Binding-site contacts:
Ligand atom C7 contacts residue ASN186 of chain 1.B at 3.4 Å.
Ligand atom C2 contacts residue ASN186 of chain 1.B at 2.5 Å.
Ligand atom C4 contacts residue ASN186 of chain 1.B at 4.2 Å.
Ligand atom C1 contacts residue ASN186 of chain 1.B at 1.4 Å.
Ligand atom C8 contacts residue ASP185 of chain 1.B at 3.3 Å.
Ligand atom C5 contacts residue ASN186 of chain 1.B at 3.7 Å.
Ligand atom O7 contacts residue ASN186 of chain 1.B at 3.5 Å (h-bond).
Ligand atom C8 contacts residue ASN186 of chain 1.B at 4.5 Å.
Ligand atom O5 contacts residue ASN186 of chain 1.B at 2.4 Å (h-bond).
Ligand atom O7 contacts residue ARG138 of chain 1.E at 4.3 Å.
Ligand atom O7 contacts residue ASP185 of chain 1.B at 4.0 Å.
Ligand atom N2 contacts residue ASN186 of chain 1.B at 2.9 Å (h-bond).
Ligand atom C7 contacts residue ASP185 of chain 1.B at 4.0 Å.
Ligand atom C3 contacts residue ASN186 of chain 1.B at 3.8 Å.

Sequence of chain 1.E:
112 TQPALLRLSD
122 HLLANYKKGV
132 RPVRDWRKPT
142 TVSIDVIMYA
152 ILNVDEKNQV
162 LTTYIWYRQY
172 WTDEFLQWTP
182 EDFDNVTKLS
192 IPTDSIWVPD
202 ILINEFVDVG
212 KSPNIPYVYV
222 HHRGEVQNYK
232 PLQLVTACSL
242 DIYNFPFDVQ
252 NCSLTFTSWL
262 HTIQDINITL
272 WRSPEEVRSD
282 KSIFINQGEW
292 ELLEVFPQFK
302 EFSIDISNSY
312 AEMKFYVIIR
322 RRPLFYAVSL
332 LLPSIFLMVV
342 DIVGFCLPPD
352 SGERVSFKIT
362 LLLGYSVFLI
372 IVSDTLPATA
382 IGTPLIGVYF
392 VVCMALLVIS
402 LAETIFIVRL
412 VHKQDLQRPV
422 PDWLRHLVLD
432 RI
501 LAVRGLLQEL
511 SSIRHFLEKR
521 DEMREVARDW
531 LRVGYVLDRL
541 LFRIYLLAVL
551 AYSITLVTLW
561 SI

Sequence of chain 1.B:
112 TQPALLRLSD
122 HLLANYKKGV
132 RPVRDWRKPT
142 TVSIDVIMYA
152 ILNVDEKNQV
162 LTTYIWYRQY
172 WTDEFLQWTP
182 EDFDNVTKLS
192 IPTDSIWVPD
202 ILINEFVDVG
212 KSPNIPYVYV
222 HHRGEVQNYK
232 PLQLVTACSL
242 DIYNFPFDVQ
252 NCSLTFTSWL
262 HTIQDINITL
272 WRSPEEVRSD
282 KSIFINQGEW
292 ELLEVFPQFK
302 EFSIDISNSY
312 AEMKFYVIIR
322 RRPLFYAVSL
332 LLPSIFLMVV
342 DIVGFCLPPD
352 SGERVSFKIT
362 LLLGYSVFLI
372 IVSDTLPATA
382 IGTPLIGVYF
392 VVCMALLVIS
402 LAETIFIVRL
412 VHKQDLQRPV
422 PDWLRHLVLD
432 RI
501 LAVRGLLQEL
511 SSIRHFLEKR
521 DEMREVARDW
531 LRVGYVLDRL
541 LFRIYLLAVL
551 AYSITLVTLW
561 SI

A small-molecule ligand and the protein it binds are described below.
Small molecule (SMILES): CC(=O)N[C@@H]1[C@@H](O)[C@H](O)[C@@H](CO)O[C@H]1O